A protein and the small-molecule ligand that binds it are described below.
Small molecule (SMILES): CC(=O)N[C@H]1[C@H](O[C@H]2[C@H](O)[C@@H](NC(C)=O)CO[C@@H]2CO)O[C@H](CO)[C@@H](O[C@@H]2O[C@H](CO[C@H]3O[C@H](CO)[C@@H](O)[C@H](O)[C@@H]3O)[C@@H](O)[C@H](O[C@H]3O[C@H](CO)[C@@H](O)[C@H](O)[C@@H]3O[C@H]3O[C@H](CO)[C@@H](O)[C@H](O)[C@@H]3O)[C@@H]2O)[C@@H]1O

Sequence of chain 1.M:
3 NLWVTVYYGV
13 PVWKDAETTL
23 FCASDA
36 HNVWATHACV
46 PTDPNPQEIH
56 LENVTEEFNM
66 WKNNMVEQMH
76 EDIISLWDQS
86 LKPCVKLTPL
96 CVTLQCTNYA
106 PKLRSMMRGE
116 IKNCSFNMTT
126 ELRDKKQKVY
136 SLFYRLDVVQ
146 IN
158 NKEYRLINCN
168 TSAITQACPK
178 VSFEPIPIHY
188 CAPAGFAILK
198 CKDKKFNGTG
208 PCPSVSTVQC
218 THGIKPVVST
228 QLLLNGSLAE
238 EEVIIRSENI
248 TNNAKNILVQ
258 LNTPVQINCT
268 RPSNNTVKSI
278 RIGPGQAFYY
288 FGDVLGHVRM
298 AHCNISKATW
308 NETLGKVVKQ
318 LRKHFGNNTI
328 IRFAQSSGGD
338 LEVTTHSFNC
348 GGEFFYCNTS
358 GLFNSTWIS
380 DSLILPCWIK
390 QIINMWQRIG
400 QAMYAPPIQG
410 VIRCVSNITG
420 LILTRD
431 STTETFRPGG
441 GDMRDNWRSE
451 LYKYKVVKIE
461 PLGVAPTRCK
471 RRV

Binding-site contacts:
Ligand atom C5 contacts residue SER381 of chain 1.M at 4.0 Å.
Ligand atom C6 contacts residue PHE105 of chain 1.O at 3.6 Å (hydrophobic).
Ligand atom C2 contacts residue HIS299 of chain 1.M at 3.9 Å.
Ligand atom O4 contacts residue ILE104 of chain 1.O at 4.0 Å.
Ligand atom O3 contacts residue HIS299 of chain 1.M at 3.9 Å.
Ligand atom O5 contacts residue SER381 of chain 1.M at 3.1 Å (h-bond).
Ligand atom O4 contacts residue PHE105 of chain 1.O at 3.5 Å.
Ligand atom C3 contacts residue ASN301 of chain 1.M at 3.6 Å.
Ligand atom C8 contacts residue VAL108 of chain 1.O at 3.6 Å (hydrophobic).
Ligand atom O7 contacts residue GLY106 of chain 1.O at 3.7 Å.
Ligand atom C4 contacts residue GLY106 of chain 1.O at 3.9 Å.
Ligand atom C2 contacts residue GLY106 of chain 1.O at 3.8 Å.
Ligand atom C7 contacts residue HIS299 of chain 1.M at 3.9 Å.
Ligand atom C3 contacts residue ILE104 of chain 1.O at 4.0 Å (hydrophobic).
Ligand atom C1 contacts residue SER381 of chain 1.M at 4.1 Å.
Ligand atom O6 contacts residue ILE383 of chain 1.M at 3.8 Å.
Ligand atom C1 contacts residue ASN301 of chain 1.M at 1.4 Å.
Ligand atom O7 contacts residue VAL107 of chain 1.O at 3.5 Å.
Ligand atom O7 contacts residue VAL108 of chain 1.O at 3.0 Å (h-bond).
Ligand atom C5 contacts residue ILE383 of chain 1.M at 3.8 Å (hydrophobic).
Ligand atom N2 contacts residue ASN301 of chain 1.M at 2.8 Å (h-bond).
Ligand atom C2 contacts residue ASN301 of chain 1.M at 2.4 Å.
Ligand atom C6 contacts residue SER381 of chain 1.M at 3.8 Å.
Ligand atom C5 contacts residue ASN301 of chain 1.M at 3.6 Å.
Ligand atom C5 contacts residue ILE104 of chain 1.O at 3.8 Å (hydrophobic).
Ligand atom C7 contacts residue ARG412 of chain 1.M at 3.6 Å.
Ligand atom C8 contacts residue HIS299 of chain 1.M at 3.9 Å.
Ligand atom C8 contacts residue ASN265 of chain 1.M at 3.4 Å.
Ligand atom N2 contacts residue HIS299 of chain 1.M at 3.0 Å (h-bond).
Ligand atom C7 contacts residue VAL108 of chain 1.O at 3.9 Å (hydrophobic).
Ligand atom C7 contacts residue ASN301 of chain 1.M at 3.3 Å.
Ligand atom O7 contacts residue ASN301 of chain 1.M at 3.8 Å.
Ligand atom O5 contacts residue ILE383 of chain 1.M at 4.0 Å.
Ligand atom C8 contacts residue THR267 of chain 1.M at 3.5 Å.
Ligand atom C8 contacts residue ARG412 of chain 1.M at 3.5 Å.
Ligand atom C8 contacts residue ASN301 of chain 1.M at 3.9 Å.
Ligand atom O6 contacts residue SER381 of chain 1.M at 3.2 Å (h-bond).
Ligand atom C3 contacts residue HIS299 of chain 1.M at 3.8 Å.
Ligand atom O5 contacts residue ASN301 of chain 1.M at 2.4 Å (h-bond).
Ligand atom O7 contacts residue ARG412 of chain 1.M at 3.0 Å (salt-bridge).

Sequence of chain 1.O:
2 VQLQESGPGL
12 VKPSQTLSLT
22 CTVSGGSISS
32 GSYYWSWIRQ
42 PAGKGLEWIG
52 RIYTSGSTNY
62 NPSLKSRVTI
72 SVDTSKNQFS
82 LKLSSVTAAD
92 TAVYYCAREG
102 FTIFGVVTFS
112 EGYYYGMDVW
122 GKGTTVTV